Sequence of chain 1.D:
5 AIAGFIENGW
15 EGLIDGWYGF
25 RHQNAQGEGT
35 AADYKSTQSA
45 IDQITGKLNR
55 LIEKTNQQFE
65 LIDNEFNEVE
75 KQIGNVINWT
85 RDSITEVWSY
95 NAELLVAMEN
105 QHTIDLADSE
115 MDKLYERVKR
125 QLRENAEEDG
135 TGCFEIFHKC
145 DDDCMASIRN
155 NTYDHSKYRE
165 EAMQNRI

Sequence of chain 1.C:
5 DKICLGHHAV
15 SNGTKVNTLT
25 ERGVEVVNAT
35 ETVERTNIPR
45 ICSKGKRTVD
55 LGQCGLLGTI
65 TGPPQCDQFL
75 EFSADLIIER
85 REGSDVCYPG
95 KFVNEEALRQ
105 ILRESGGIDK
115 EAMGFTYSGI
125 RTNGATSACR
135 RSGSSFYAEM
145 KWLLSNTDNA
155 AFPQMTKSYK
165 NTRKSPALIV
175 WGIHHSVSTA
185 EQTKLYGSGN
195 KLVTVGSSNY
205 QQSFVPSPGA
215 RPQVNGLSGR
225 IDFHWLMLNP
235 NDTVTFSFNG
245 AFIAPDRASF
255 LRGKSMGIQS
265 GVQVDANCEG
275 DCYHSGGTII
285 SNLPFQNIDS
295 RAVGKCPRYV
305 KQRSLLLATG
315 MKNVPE

Binding-site contacts:
Ligand atom C3 contacts residue ASN32 of chain 1.C at 3.9 Å.
Ligand atom C2 contacts residue ASN32 of chain 1.C at 2.6 Å.
Ligand atom C7 contacts residue ASN32 of chain 1.C at 3.8 Å.
Ligand atom O5 contacts residue ALA33 of chain 1.C at 4.3 Å.
Ligand atom C5 contacts residue ASN32 of chain 1.C at 3.6 Å.
Ligand atom O6 contacts residue THR34 of chain 1.C at 3.8 Å.
Ligand atom C7 contacts residue THR34 of chain 1.C at 4.3 Å.
Ligand atom C6 contacts residue LEU52 of chain 1.D at 4.1 Å (hydrophobic).
Ligand atom O6 contacts residue LEU52 of chain 1.D at 3.8 Å.
Ligand atom C6 contacts residue THR313 of chain 1.C at 3.8 Å.
Ligand atom C1 contacts residue THR313 of chain 1.C at 4.0 Å.
Ligand atom O7 contacts residue ASN32 of chain 1.C at 4.2 Å.
Ligand atom C5 contacts residue THR313 of chain 1.C at 4.3 Å.
Ligand atom O5 contacts residue ASN32 of chain 1.C at 2.4 Å (h-bond).
Ligand atom C4 contacts residue ASN32 of chain 1.C at 4.3 Å.
Ligand atom O5 contacts residue THR313 of chain 1.C at 3.4 Å (h-bond).
Ligand atom O6 contacts residue THR313 of chain 1.C at 3.6 Å.
Ligand atom C8 contacts residue THR34 of chain 1.C at 3.1 Å.
Ligand atom C1 contacts residue ASN32 of chain 1.C at 1.5 Å.
Ligand atom C6 contacts residue ASN32 of chain 1.C at 4.3 Å.
Ligand atom N2 contacts residue ASN32 of chain 1.C at 3.0 Å (h-bond).

This small molecule binds to this protein.
Small molecule (SMILES): CC(=O)N[C@H]1[C@H](O[C@H]2[C@H](O)[C@@H](NC(C)=O)CO[C@@H]2CO)O[C@H](CO)[C@@H](O[C@@H]2O[C@H](CO)[C@@H](O)[C@H](O)[C@@H]2O)[C@@H]1O